Binding-site contacts:
Ligand atom C1 contacts residue ASN280 of chain 1.A at 1.5 Å.
Ligand atom O6 contacts residue ASN280 of chain 1.A at 4.4 Å.
Ligand atom N2 contacts residue ASN278 of chain 1.A at 4.2 Å.
Ligand atom C8 contacts residue ASN278 of chain 1.A at 3.4 Å.
Ligand atom C3 contacts residue ASN280 of chain 1.A at 3.8 Å.
Ligand atom O7 contacts residue ASN278 of chain 1.A at 3.7 Å.
Ligand atom C4 contacts residue ASN280 of chain 1.A at 4.3 Å.
Ligand atom O5 contacts residue ASN280 of chain 1.A at 2.4 Å (h-bond).
Ligand atom C5 contacts residue ASN280 of chain 1.A at 3.7 Å.
Ligand atom N2 contacts residue ASN280 of chain 1.A at 2.9 Å (h-bond).
Ligand atom C2 contacts residue ASN280 of chain 1.A at 2.5 Å.
Ligand atom O7 contacts residue ASN280 of chain 1.A at 4.0 Å.
Ligand atom C7 contacts residue ASN280 of chain 1.A at 3.7 Å.
Ligand atom C7 contacts residue ASN278 of chain 1.A at 3.6 Å.

Sequence of chain 1.A:
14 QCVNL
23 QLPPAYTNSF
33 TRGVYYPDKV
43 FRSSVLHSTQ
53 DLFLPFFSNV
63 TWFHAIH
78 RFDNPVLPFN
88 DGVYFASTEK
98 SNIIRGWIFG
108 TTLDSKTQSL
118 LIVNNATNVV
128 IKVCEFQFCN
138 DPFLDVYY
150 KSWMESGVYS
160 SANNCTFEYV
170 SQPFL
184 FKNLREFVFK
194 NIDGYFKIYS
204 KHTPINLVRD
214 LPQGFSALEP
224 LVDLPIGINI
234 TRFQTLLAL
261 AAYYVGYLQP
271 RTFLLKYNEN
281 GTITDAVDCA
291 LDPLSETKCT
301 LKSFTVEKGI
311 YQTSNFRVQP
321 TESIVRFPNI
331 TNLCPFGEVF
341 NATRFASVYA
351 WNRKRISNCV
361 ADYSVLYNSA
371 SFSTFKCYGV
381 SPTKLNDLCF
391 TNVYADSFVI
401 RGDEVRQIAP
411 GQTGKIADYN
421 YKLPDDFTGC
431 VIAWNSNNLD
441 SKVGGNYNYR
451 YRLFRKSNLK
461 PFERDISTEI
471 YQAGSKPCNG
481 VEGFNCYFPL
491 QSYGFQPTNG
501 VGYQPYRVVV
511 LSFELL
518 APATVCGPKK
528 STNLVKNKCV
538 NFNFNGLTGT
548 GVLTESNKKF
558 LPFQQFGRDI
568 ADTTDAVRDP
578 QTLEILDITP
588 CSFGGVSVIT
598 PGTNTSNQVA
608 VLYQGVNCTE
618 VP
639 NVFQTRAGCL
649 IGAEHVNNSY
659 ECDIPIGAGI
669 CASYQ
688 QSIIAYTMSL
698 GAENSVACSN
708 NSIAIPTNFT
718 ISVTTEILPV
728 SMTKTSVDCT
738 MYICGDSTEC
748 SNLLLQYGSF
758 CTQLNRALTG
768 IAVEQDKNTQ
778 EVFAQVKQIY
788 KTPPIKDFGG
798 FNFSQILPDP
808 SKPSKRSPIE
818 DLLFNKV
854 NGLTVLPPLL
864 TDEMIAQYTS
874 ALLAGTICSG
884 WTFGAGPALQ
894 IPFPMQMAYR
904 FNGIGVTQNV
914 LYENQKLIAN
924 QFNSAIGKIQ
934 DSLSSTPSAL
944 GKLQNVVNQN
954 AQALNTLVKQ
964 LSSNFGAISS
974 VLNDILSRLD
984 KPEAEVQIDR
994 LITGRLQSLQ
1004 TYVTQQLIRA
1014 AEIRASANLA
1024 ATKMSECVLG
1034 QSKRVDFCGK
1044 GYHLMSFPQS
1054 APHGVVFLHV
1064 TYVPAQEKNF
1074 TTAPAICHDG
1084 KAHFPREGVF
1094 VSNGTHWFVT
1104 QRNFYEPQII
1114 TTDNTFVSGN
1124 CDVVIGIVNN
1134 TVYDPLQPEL

The small molecule below binds the protein below.
Small molecule (SMILES): CC(=O)N[C@@H]1[C@@H](O)[C@H](O)[C@@H](CO)O[C@H]1O